The protein below binds the small molecule below.
Small molecule (SMILES): CC(=O)N[C@@H]1[C@@H](O)[C@H](O)[C@@H](CO)O[C@H]1O

Binding-site contacts:
Ligand atom C8 contacts residue LEU33 of chain 1.A at 3.6 Å (hydrophobic).
Ligand atom O7 contacts residue ALA323 of chain 1.B at 4.5 Å.
Ligand atom C7 contacts residue PHE327 of chain 1.B at 4.1 Å (hydrophobic).
Ligand atom O7 contacts residue ARG326 of chain 1.B at 3.8 Å.
Ligand atom C6 contacts residue BMA1 of chain 1.F at 4.0 Å.
Ligand atom C5 contacts residue BMA1 of chain 1.F at 4.0 Å.
Ligand atom O3 contacts residue BMA1 of chain 1.F at 3.4 Å (h-bond).
Ligand atom O3 contacts residue MAN2 of chain 1.F at 4.1 Å.
Ligand atom C4 contacts residue BMA1 of chain 1.F at 3.0 Å.
Ligand atom N2 contacts residue PHE327 of chain 1.B at 4.4 Å.
Ligand atom O4 contacts residue PHE327 of chain 1.B at 3.6 Å.
Ligand atom C3 contacts residue ARG326 of chain 1.B at 4.4 Å.
Ligand atom O7 contacts residue PHE327 of chain 1.B at 3.4 Å.
Ligand atom C3 contacts residue PHE327 of chain 1.B at 3.5 Å (hydrophobic).
Ligand atom O4 contacts residue BMA1 of chain 1.F at 1.9 Å.
Ligand atom C4 contacts residue PHE327 of chain 1.B at 3.4 Å (hydrophobic).
Ligand atom O7 contacts residue LEU33 of chain 1.A at 4.3 Å.
Ligand atom O3 contacts residue PHE327 of chain 1.B at 2.7 Å (h-bond).
Ligand atom O6 contacts residue GLY329 of chain 1.B at 3.4 Å.
Ligand atom O5 contacts residue ARG326 of chain 1.B at 4.2 Å.
Ligand atom O6 contacts residue ARG326 of chain 1.B at 3.8 Å.
Ligand atom C7 contacts residue LEU33 of chain 1.A at 4.3 Å (hydrophobic).
Ligand atom C2 contacts residue ARG326 of chain 1.B at 3.8 Å.
Ligand atom O6 contacts residue BMA1 of chain 1.F at 4.3 Å.
Ligand atom C2 contacts residue PHE327 of chain 1.B at 4.1 Å (hydrophobic).
Ligand atom C4 contacts residue ARG326 of chain 1.B at 4.0 Å.
Ligand atom C3 contacts residue BMA1 of chain 1.F at 3.9 Å.

Sequence of chain 1.A:
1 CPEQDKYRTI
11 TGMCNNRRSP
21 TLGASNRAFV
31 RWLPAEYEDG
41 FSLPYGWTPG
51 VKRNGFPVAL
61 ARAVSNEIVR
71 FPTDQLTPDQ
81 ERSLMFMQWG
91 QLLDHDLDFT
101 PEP

Sequence of chain 1.B:
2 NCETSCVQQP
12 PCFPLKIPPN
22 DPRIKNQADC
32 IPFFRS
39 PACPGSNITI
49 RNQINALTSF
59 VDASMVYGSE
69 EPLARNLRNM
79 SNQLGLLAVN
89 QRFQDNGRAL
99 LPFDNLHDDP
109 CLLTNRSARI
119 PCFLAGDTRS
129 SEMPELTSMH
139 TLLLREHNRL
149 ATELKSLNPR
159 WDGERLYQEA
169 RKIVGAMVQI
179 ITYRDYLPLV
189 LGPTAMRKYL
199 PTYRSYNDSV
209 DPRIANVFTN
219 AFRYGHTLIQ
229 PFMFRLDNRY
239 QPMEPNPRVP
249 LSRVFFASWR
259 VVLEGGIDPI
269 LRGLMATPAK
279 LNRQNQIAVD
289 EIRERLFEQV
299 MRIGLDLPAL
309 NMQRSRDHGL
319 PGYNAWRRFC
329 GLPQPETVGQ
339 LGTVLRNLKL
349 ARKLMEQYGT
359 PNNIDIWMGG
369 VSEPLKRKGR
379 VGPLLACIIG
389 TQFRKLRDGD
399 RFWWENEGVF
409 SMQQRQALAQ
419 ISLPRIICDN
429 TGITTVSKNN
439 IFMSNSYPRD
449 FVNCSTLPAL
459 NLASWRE